Sequence of chain 1.E:
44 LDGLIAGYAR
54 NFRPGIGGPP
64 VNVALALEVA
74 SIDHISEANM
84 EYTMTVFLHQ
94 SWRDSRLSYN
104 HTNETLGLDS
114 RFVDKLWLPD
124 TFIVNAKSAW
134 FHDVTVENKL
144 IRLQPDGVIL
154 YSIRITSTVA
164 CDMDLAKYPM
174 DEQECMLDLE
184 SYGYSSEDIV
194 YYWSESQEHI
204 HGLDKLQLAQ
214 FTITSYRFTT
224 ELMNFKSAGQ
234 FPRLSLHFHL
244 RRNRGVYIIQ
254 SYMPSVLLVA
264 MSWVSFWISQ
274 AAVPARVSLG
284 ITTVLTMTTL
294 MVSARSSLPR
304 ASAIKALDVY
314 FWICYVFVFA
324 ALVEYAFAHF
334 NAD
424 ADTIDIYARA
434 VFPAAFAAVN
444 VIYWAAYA

Binding-site contacts:
Ligand atom C5 contacts residue ASN65 of chain 1.E at 3.7 Å.
Ligand atom O6 contacts residue TYR194 of chain 1.E at 4.1 Å.
Ligand atom O7 contacts residue ASN65 of chain 1.E at 3.6 Å.
Ligand atom C2 contacts residue ASN65 of chain 1.E at 2.5 Å.
Ligand atom C6 contacts residue VAL193 of chain 1.E at 3.6 Å (hydrophobic).
Ligand atom O6 contacts residue TYR195 of chain 1.E at 3.7 Å.
Ligand atom O5 contacts residue ASN65 of chain 1.E at 2.4 Å (h-bond).
Ligand atom N2 contacts residue ASN65 of chain 1.E at 2.9 Å (h-bond).
Ligand atom C7 contacts residue ASN65 of chain 1.E at 3.4 Å.
Ligand atom O6 contacts residue VAL193 of chain 1.E at 3.7 Å.
Ligand atom C8 contacts residue ASN65 of chain 1.E at 4.5 Å.
Ligand atom C3 contacts residue ASN65 of chain 1.E at 3.8 Å.
Ligand atom O7 contacts residue TYR195 of chain 1.E at 3.2 Å (h-bond).
Ligand atom O5 contacts residue TYR195 of chain 1.E at 4.1 Å.
Ligand atom O5 contacts residue VAL193 of chain 1.E at 4.3 Å.
Ligand atom C1 contacts residue ASN65 of chain 1.E at 1.4 Å.
Ligand atom C7 contacts residue TYR195 of chain 1.E at 4.2 Å (hydrophobic).
Ligand atom C4 contacts residue ASN65 of chain 1.E at 4.2 Å.
Ligand atom C1 contacts residue TYR195 of chain 1.E at 4.4 Å (hydrophobic).

This protein binds this small molecule.
Small molecule (SMILES): CC(=O)N[C@@H]1[C@@H](O)[C@H](O)[C@@H](CO)O[C@H]1O